Binding-site contacts:
Ligand atom N2 contacts residue SER368 of chain 1.A at 3.1 Å (h-bond).
Ligand atom O7 contacts residue NAG1 of chain 1.H at 3.0 Å (h-bond).
Ligand atom C8 contacts residue SER368 of chain 1.A at 3.2 Å.
Ligand atom N2 contacts residue ASN367 of chain 1.A at 2.7 Å (h-bond).
Ligand atom O5 contacts residue ASN367 of chain 1.A at 2.4 Å (h-bond).
Ligand atom C5 contacts residue ASN367 of chain 1.A at 3.6 Å.
Ligand atom O7 contacts residue ASN367 of chain 1.A at 3.9 Å.
Ligand atom O4 contacts residue NAG2 of chain 1.H at 4.2 Å.
Ligand atom O3 contacts residue NAG1 of chain 1.H at 4.4 Å.
Ligand atom C4 contacts residue ASN367 of chain 1.A at 4.1 Å.
Ligand atom C4 contacts residue NAG2 of chain 1.H at 4.4 Å.
Ligand atom C3 contacts residue ASN367 of chain 1.A at 3.6 Å.
Ligand atom C8 contacts residue SER369 of chain 1.A at 4.0 Å.
Ligand atom C8 contacts residue NAG1 of chain 1.H at 4.1 Å.
Ligand atom C8 contacts residue THR376 of chain 1.A at 3.8 Å.
Ligand atom C6 contacts residue NAG2 of chain 1.H at 4.4 Å.
Ligand atom C1 contacts residue ASN367 of chain 1.A at 1.4 Å.
Ligand atom C7 contacts residue ASN367 of chain 1.A at 3.6 Å.
Ligand atom C1 contacts residue SER368 of chain 1.A at 4.1 Å.
Ligand atom C7 contacts residue SER368 of chain 1.A at 3.8 Å.
Ligand atom C2 contacts residue ASN367 of chain 1.A at 2.3 Å.
Ligand atom C2 contacts residue SER368 of chain 1.A at 4.2 Å.
Ligand atom C7 contacts residue NAG1 of chain 1.H at 4.1 Å.

Sequence of chain 1.A:
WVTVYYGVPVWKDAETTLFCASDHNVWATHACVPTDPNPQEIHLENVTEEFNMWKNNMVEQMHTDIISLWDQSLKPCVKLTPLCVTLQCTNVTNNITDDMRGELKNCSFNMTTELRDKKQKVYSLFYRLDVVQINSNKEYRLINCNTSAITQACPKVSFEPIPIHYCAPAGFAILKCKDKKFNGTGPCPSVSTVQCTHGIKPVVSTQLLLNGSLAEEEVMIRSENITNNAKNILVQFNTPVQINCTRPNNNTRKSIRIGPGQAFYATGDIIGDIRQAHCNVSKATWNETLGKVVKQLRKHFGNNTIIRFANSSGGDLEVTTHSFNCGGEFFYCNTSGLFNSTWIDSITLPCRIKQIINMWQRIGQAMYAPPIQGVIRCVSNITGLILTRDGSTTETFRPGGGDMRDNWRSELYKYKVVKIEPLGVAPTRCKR

This small molecule binds to this protein.
Small molecule (SMILES): CC(=O)N[C@@H]1[C@@H](O)[C@H](O)[C@@H](CO)O[C@H]1O